Sequence of chain 2.A:
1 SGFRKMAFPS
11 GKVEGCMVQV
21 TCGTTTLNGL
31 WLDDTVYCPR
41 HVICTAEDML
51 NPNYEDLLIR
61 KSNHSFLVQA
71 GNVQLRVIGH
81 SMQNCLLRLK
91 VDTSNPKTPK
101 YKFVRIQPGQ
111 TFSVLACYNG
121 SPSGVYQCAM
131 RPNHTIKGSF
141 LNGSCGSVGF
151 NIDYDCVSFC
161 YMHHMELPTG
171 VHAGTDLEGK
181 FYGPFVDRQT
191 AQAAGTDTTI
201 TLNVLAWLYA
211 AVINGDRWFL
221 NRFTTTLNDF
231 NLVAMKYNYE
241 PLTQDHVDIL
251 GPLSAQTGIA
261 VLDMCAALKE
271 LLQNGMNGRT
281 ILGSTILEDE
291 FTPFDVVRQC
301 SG

Sequence of chain 1.A:
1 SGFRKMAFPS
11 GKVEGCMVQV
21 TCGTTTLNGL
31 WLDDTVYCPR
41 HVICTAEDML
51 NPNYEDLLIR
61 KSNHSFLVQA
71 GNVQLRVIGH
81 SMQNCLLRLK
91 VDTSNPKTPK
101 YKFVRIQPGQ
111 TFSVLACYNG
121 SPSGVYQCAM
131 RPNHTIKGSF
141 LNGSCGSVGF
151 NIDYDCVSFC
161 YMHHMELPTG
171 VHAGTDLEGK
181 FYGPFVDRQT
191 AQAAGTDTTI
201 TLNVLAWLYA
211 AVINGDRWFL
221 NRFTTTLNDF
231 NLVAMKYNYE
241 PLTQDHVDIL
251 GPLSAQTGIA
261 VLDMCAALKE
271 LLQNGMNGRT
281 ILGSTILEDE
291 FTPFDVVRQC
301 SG

Binding-site contacts:
Ligand atom C07 contacts residue CYS145 of chain 2.A at 2.6 Å (hydrophobic).
Ligand atom C29 contacts residue HIS41 of chain 2.A at 3.7 Å.
Ligand atom O37 contacts residue PHE140 of chain 2.A at 3.6 Å.
Ligand atom O38 contacts residue GLY143 of chain 2.A at 3.0 Å.
Ligand atom N08 contacts residue HIS164 of chain 2.A at 2.8 Å (h-bond).
Ligand atom O37 contacts residue HIS172 of chain 2.A at 3.2 Å.
Ligand atom C15 contacts residue GLU166 of chain 2.A at 3.4 Å.
Ligand atom C36 contacts residue GLU166 of chain 2.A at 3.7 Å.
Ligand atom N08 contacts residue MET165 of chain 2.A at 3.7 Å.
Ligand atom C31 contacts residue CYS145 of chain 2.A at 2.9 Å (hydrophobic).
Ligand atom C10 contacts residue MET165 of chain 2.A at 3.7 Å (hydrophobic).
Ligand atom N08 contacts residue CYS145 of chain 2.A at 3.1 Å (h-bond).
Ligand atom C36 contacts residue HIS163 of chain 2.A at 3.7 Å.
Ligand atom C05 contacts residue GLY143 of chain 2.A at 3.3 Å.
Ligand atom O37 contacts residue GLU166 of chain 2.A at 3.6 Å (salt-bridge).
Ligand atom C34 contacts residue ASN142 of chain 2.A at 3.6 Å.
Ligand atom C23 contacts residue GLN189 of chain 2.A at 3.3 Å.
Ligand atom C33 contacts residue ASN142 of chain 2.A at 3.2 Å.
Ligand atom C28 contacts residue HIS41 of chain 2.A at 3.7 Å.
Ligand atom C01 contacts residue THR26 of chain 2.A at 3.2 Å.
Ligand atom C07 contacts residue HIS164 of chain 2.A at 3.6 Å.
Ligand atom C04 contacts residue CYS145 of chain 2.A at 3.3 Å (hydrophobic).
Ligand atom C36 contacts residue PHE140 of chain 2.A at 3.7 Å (hydrophobic).
Ligand atom O37 contacts residue HIS163 of chain 2.A at 2.6 Å (h-bond).
Ligand atom C29 contacts residue ASP187 of chain 2.A at 3.6 Å.
Ligand atom C06 contacts residue CYS145 of chain 2.A at 1.8 Å (hydrophobic).
Ligand atom N35 contacts residue GLU166 of chain 2.A at 3.0 Å (salt-bridge).
Ligand atom O26 contacts residue GLU166 of chain 2.A at 3.4 Å (salt-bridge).
Ligand atom C20 contacts residue PRO168 of chain 2.A at 3.5 Å (hydrophobic).
Ligand atom C16 contacts residue GLU166 of chain 2.A at 3.5 Å.
Ligand atom O38 contacts residue LEU27 of chain 2.A at 3.1 Å.
Ligand atom C04 contacts residue GLY143 of chain 2.A at 3.5 Å.
Ligand atom O38 contacts residue CYS145 of chain 2.A at 3.4 Å (h-bond).
Ligand atom N35 contacts residue PHE140 of chain 2.A at 3.1 Å (h-bond).
Ligand atom C05 contacts residue CYS145 of chain 2.A at 2.9 Å (hydrophobic).
Ligand atom C24 contacts residue GLN189 of chain 2.A at 3.3 Å.
Ligand atom O22 contacts residue GLU166 of chain 2.A at 3.7 Å.
Ligand atom O26 contacts residue MET165 of chain 2.A at 3.1 Å.
Ligand atom C06 contacts residue HIS164 of chain 2.A at 3.6 Å.
Ligand atom N17 contacts residue GLU166 of chain 2.A at 3.3 Å (salt-bridge).

The protein below binds the small molecule below.
Small molecule (SMILES): C#CC[C@@H](C(=O)N[C@H](CCC(=O)OCC)C[C@@H]1CCNC1=O)n1cccc(NC(=O)c2cc(C)on2)c1=O